This protein binds this small molecule.
Small molecule (SMILES): C[C@H]1OC(C)(C)O[C@H]1[C@H](O)CNCCCn1cc(CNc2ccc(S(N)(=O)=O)cc2)nn1

Binding-site contacts:
Ligand atom C10 contacts residue HIS10 of chain 1.A at 4.3 Å.
Ligand atom N23 contacts residue HIS10 of chain 1.A at 3.7 Å.
Ligand atom N19 contacts residue TRP5 of chain 1.A at 3.4 Å.
Ligand atom C11 contacts residue HIS10 of chain 1.A at 4.2 Å.
Ligand atom C14 contacts residue ASN11 of chain 1.A at 3.8 Å.
Ligand atom S17 contacts residue TRP5 of chain 1.A at 4.0 Å.
Ligand atom C15 contacts residue HIS10 of chain 1.A at 4.0 Å.
Ligand atom C15 contacts residue ASN11 of chain 1.A at 3.8 Å.
Ligand atom C13 contacts residue HIS4 of chain 1.A at 4.3 Å.
Ligand atom C31 contacts residue HIS10 of chain 1.A at 3.7 Å.
Ligand atom S17 contacts residue TRP16 of chain 1.A at 4.2 Å.
Ligand atom C9 contacts residue ASN11 of chain 1.A at 4.3 Å.
Ligand atom N19 contacts residue PHE20 of chain 1.A at 3.7 Å.
Ligand atom C16 contacts residue ASP19 of chain 1.A at 3.8 Å.
Ligand atom C29 contacts residue HIS10 of chain 1.A at 4.3 Å.
Ligand atom C14 contacts residue HIS10 of chain 1.A at 3.5 Å.
Ligand atom C15 contacts residue HIS15 of chain 1.A at 4.1 Å.
Ligand atom O18 contacts residue ASP19 of chain 1.A at 2.7 Å (salt-bridge).
Ligand atom N8 contacts residue HIS4 of chain 1.A at 3.8 Å.
Ligand atom C10 contacts residue ASN11 of chain 1.A at 4.2 Å.
Ligand atom N19 contacts residue ASP19 of chain 1.A at 3.5 Å (salt-bridge).
Ligand atom C7 contacts residue HIS4 of chain 1.A at 3.8 Å.
Ligand atom C21 contacts residue ASP19 of chain 1.A at 3.5 Å.
Ligand atom C30 contacts residue HIS10 of chain 1.A at 3.9 Å.
Ligand atom O20 contacts residue TRP5 of chain 1.A at 3.5 Å.
Ligand atom N24 contacts residue ASN11 of chain 1.A at 3.7 Å.
Ligand atom S17 contacts residue HIS15 of chain 1.A at 3.9 Å.
Ligand atom C21 contacts residue HIS4 of chain 1.A at 4.2 Å.
Ligand atom O18 contacts residue TRP16 of chain 1.A at 3.8 Å.
Ligand atom C7 contacts residue ASN11 of chain 1.A at 3.6 Å.
Ligand atom O18 contacts residue LYS18 of chain 1.A at 4.1 Å.
Ligand atom C9 contacts residue HIS4 of chain 1.A at 3.7 Å.
Ligand atom O20 contacts residue ASN11 of chain 1.A at 3.7 Å.
Ligand atom O20 contacts residue HIS15 of chain 1.A at 3.8 Å.
Ligand atom N23 contacts residue ASN11 of chain 1.A at 3.8 Å.
Ligand atom S17 contacts residue ASP19 of chain 1.A at 3.5 Å (salt-bridge).
Ligand atom N8 contacts residue ASN11 of chain 1.A at 3.6 Å.
Ligand atom O20 contacts residue TRP16 of chain 1.A at 3.2 Å.
Ligand atom O18 contacts residue HIS15 of chain 1.A at 2.9 Å (h-bond).
Ligand atom C22 contacts residue HIS4 of chain 1.A at 3.8 Å.

Sequence of chain 1.A:
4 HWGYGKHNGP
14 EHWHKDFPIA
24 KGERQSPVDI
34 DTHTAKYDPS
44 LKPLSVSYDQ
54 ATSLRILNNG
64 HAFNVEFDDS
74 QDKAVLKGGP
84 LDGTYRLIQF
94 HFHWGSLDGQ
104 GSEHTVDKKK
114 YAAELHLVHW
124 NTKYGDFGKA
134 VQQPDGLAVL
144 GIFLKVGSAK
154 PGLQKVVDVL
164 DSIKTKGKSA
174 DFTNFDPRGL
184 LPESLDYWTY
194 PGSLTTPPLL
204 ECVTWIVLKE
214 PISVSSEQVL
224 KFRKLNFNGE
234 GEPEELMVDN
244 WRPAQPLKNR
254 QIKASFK